Binding-site contacts:
Ligand atom O7 contacts residue THR604 of chain 1.G at 3.8 Å.
Ligand atom C7 contacts residue THR604 of chain 1.G at 4.1 Å.
Ligand atom C2 contacts residue ASN603 of chain 1.G at 2.5 Å.
Ligand atom C8 contacts residue THR604 of chain 1.G at 3.8 Å.
Ligand atom N2 contacts residue ASN603 of chain 1.G at 2.9 Å (h-bond).
Ligand atom C3 contacts residue ASN603 of chain 1.G at 3.9 Å.
Ligand atom O5 contacts residue ASN603 of chain 1.G at 2.5 Å (h-bond).
Ligand atom C4 contacts residue ASN603 of chain 1.G at 4.3 Å.
Ligand atom C5 contacts residue ASN603 of chain 1.G at 3.8 Å.
Ligand atom C1 contacts residue ASN603 of chain 1.G at 1.5 Å.
Ligand atom O7 contacts residue ASN603 of chain 1.G at 3.6 Å.
Ligand atom C7 contacts residue ASN603 of chain 1.G at 3.5 Å.

Sequence of chain 1.G:
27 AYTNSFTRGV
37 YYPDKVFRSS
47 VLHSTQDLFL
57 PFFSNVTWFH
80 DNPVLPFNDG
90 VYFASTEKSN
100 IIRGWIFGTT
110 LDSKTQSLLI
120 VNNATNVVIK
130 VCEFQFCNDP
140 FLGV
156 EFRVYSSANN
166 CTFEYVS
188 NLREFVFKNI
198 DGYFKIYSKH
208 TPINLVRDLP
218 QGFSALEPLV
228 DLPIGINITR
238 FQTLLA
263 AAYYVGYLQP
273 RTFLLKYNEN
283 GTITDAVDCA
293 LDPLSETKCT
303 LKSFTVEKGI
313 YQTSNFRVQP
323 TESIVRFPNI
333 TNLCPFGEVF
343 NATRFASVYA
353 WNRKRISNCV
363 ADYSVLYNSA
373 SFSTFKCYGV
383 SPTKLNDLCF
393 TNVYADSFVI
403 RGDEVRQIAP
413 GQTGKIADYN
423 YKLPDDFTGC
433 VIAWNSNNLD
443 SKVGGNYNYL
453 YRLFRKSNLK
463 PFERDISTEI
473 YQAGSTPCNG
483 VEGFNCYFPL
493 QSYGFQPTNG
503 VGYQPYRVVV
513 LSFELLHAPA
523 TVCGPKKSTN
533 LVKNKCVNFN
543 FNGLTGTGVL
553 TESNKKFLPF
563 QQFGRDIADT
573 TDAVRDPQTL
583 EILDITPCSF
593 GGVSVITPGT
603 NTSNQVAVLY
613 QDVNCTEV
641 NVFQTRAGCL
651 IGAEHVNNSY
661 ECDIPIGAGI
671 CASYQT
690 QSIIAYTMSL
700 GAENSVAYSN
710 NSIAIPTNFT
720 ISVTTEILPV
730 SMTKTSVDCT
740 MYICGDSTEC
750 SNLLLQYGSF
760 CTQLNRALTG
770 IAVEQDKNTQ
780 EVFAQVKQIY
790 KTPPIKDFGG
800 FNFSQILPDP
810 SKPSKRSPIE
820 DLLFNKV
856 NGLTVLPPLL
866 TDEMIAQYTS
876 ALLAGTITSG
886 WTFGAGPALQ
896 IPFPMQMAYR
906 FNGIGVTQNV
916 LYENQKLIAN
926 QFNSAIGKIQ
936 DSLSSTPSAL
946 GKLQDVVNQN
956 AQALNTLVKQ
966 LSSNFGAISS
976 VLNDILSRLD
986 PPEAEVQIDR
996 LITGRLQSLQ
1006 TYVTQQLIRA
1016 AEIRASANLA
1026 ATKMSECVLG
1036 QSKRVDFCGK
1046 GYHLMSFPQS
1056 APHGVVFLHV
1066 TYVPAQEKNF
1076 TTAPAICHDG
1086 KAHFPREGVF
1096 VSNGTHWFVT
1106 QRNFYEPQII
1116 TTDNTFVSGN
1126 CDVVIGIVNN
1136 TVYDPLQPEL

A protein and the small-molecule ligand that binds it are described below.
Small molecule (SMILES): CC(=O)N[C@@H]1[C@@H](O)[C@H](O)[C@@H](CO)O[C@H]1O